Sequence of chain 2.A:
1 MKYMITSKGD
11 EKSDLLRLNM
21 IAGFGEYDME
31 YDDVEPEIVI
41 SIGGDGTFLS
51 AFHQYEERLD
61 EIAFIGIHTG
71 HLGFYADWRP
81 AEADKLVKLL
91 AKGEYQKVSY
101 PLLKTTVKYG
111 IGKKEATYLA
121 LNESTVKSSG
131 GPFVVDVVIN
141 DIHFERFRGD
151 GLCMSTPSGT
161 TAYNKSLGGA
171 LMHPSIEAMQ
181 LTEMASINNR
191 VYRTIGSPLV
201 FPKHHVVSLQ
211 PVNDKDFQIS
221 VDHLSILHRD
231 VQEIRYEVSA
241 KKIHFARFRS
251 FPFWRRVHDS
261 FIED

Sequence of chain 3.A:
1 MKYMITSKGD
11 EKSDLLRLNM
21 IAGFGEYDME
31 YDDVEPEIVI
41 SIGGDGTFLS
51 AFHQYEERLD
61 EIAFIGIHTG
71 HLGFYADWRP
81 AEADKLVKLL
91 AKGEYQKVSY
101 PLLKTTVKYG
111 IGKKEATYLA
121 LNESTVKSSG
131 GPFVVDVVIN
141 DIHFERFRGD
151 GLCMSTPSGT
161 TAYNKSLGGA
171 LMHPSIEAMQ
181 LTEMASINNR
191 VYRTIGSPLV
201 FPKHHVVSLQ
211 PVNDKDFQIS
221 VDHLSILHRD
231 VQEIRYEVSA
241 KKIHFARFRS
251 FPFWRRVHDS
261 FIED

Binding-site contacts:
Ligand atom O7 contacts residue HIS223 of chain 3.A at 3.4 Å (h-bond).
Ligand atom O6 contacts residue GLU123 of chain 3.A at 2.5 Å (salt-bridge).
Ligand atom N13 contacts residue SER158 of chain 3.A at 2.9 Å (h-bond).
Ligand atom N13 contacts residue ASN122 of chain 3.A at 3.0 Å (h-bond).
Ligand atom O1 contacts residue ILE187 of chain 2.A at 3.6 Å.
Ligand atom C18 contacts residue TYR163 of chain 3.A at 3.6 Å (hydrophobic).
Ligand atom C26 contacts residue THR161 of chain 3.A at 3.2 Å.
Ligand atom C27 contacts residue ALA162 of chain 3.A at 3.6 Å (hydrophobic).
Ligand atom N12 contacts residue THR161 of chain 3.A at 2.7 Å (h-bond).
Ligand atom C24 contacts residue ALA162 of chain 3.A at 3.6 Å (hydrophobic).
Ligand atom O8 contacts residue HIS223 of chain 3.A at 3.3 Å.
Ligand atom C26 contacts residue PHE74 of chain 3.A at 3.6 Å (hydrophobic).
Ligand atom N9 contacts residue ASP150 of chain 2.A at 3.0 Å (salt-bridge).
Ligand atom N7 contacts residue TYR163 of chain 3.A at 3.6 Å (h-bond).
Ligand atom O2 contacts residue ASN189 of chain 2.A at 3.5 Å (h-bond).
Ligand atom O6 contacts residue TYR163 of chain 3.A at 3.3 Å (h-bond).
Ligand atom N10 contacts residue ASN122 of chain 3.A at 3.1 Å (h-bond).
Ligand atom C4 contacts residue ILE187 of chain 2.A at 3.5 Å (hydrophobic).
Ligand atom N contacts residue PRO132 of chain 2.A at 3.4 Å.
Ligand atom O5 contacts residue GLU123 of chain 3.A at 2.6 Å (salt-bridge).
Ligand atom O5 contacts residue ASN122 of chain 3.A at 3.0 Å (h-bond).
Ligand atom N13 contacts residue TYR75 of chain 3.A at 3.5 Å (h-bond).
Ligand atom O6 contacts residue ASN122 of chain 3.A at 3.4 Å (h-bond).
Ligand atom C16 contacts residue GLU123 of chain 3.A at 3.2 Å.
Ligand atom O8 contacts residue GLY46 of chain 3.A at 3.6 Å.
Ligand atom N8 contacts residue SER166 of chain 3.A at 3.1 Å (h-bond).
Ligand atom O3 contacts residue ASP45 of chain 3.A at 2.6 Å (salt-bridge).
Ligand atom C21 contacts residue TYR163 of chain 3.A at 3.6 Å (hydrophobic).
Ligand atom N9 contacts residue TYR163 of chain 3.A at 3.6 Å.
Ligand atom C15 contacts residue GLU123 of chain 3.A at 3.3 Å.
Ligand atom C27 contacts residue THR161 of chain 3.A at 3.6 Å.
Ligand atom C9 contacts residue ASP45 of chain 3.A at 3.6 Å.
Ligand atom N3 contacts residue ASP45 of chain 3.A at 3.5 Å (salt-bridge).
Ligand atom C23 contacts residue HIS223 of chain 3.A at 3.5 Å.
Ligand atom O3 contacts residue LEU72 of chain 3.A at 3.6 Å.
Ligand atom N9 contacts residue ALA185 of chain 2.A at 2.9 Å (h-bond).
Ligand atom C6 contacts residue ASP45 of chain 3.A at 3.5 Å.
Ligand atom O6 contacts residue ALA162 of chain 3.A at 3.2 Å.
Ligand atom C20 contacts residue SER166 of chain 3.A at 3.2 Å.
Ligand atom N12 contacts residue PHE74 of chain 3.A at 3.3 Å.

A protein and the small-molecule ligand that binds it are described below.
Small molecule (SMILES): NCCNC(=O)NC[C@H]1O[C@@H](n2c(C#CCN(CC(=O)O)C[C@H]3O[C@@H](n4cnc5c(N)ncnc54)[C@H](O)[C@@H]3O)nc3c(N)ncnc32)[C@H](O)[C@@H]1O